This small molecule binds to this protein.
Small molecule (SMILES): CC(=O)N[C@@H](CCCNC(=O)CP(=O)(O)O)C(=O)O

Binding-site contacts:
Ligand atom C3 contacts residue LEU315 of chain 2.A at 3.6 Å (hydrophobic).
Ligand atom C1 contacts residue TRP97 of chain 3.A at 3.6 Å (hydrophobic).
Ligand atom C2 contacts residue GLU112 of chain 3.A at 3.4 Å.
Ligand atom CD contacts residue LEU315 of chain 2.A at 3.6 Å (hydrophobic).
Ligand atom O3P contacts residue MET70 of chain 2.A at 2.9 Å (h-bond).
Ligand atom C3 contacts residue ARG342 of chain 2.A at 3.7 Å.
Ligand atom O2P contacts residue ARG132 of chain 2.A at 3.4 Å (salt-bridge).
Ligand atom P contacts residue TRP97 of chain 3.A at 3.7 Å.
Ligand atom CD contacts residue CYS314 of chain 2.A at 3.7 Å (hydrophobic).
Ligand atom O2 contacts residue HIS168 of chain 2.A at 2.8 Å (h-bond).
Ligand atom O2 contacts residue ARG132 of chain 2.A at 2.9 Å (salt-bridge).
Ligand atom O1 contacts residue TRP97 of chain 3.A at 3.4 Å.
Ligand atom O2P contacts residue ARG71 of chain 2.A at 3.5 Å (salt-bridge).
Ligand atom O contacts residue ASN205 of chain 2.A at 3.6 Å.
Ligand atom O1P contacts residue TRP97 of chain 3.A at 2.7 Å (h-bond).
Ligand atom O1P contacts residue SER69 of chain 2.A at 3.8 Å.
Ligand atom C contacts residue LYS272 of chain 2.A at 3.7 Å.
Ligand atom N2 contacts residue LEU315 of chain 2.A at 2.7 Å (h-bond).
Ligand atom O1P contacts residue ARG132 of chain 2.A at 2.5 Å (salt-bridge).
Ligand atom C3 contacts residue HIS168 of chain 2.A at 3.8 Å.
Ligand atom O3P contacts residue ARG71 of chain 2.A at 2.8 Å (salt-bridge).
Ligand atom CD contacts residue HIS168 of chain 2.A at 3.6 Å.
Ligand atom O2P contacts residue THR72 of chain 2.A at 2.5 Å (h-bond).
Ligand atom C4 contacts residue ARG71 of chain 2.A at 3.2 Å.
Ligand atom C4 contacts residue LEU315 of chain 2.A at 3.5 Å (hydrophobic).
Ligand atom O3P contacts residue TRP97 of chain 3.A at 3.4 Å (h-bond).
Ligand atom CG contacts residue GLU164 of chain 2.A at 2.7 Å.
Ligand atom O2 contacts residue THR72 of chain 2.A at 3.2 Å (h-bond).
Ligand atom P contacts residue MET70 of chain 2.A at 3.7 Å.
Ligand atom C contacts residue GLU164 of chain 2.A at 3.7 Å.
Ligand atom P contacts residue ARG71 of chain 2.A at 3.6 Å.
Ligand atom OXT contacts residue LYS272 of chain 2.A at 2.8 Å (salt-bridge).
Ligand atom O2P contacts residue SER69 of chain 2.A at 2.8 Å (h-bond).
Ligand atom O2P contacts residue MET70 of chain 2.A at 3.6 Å.
Ligand atom O contacts residue GLU164 of chain 2.A at 2.5 Å (salt-bridge).
Ligand atom O1 contacts residue PHE134 of chain 2.A at 3.8 Å.
Ligand atom O2 contacts residue ARG342 of chain 2.A at 3.1 Å (salt-bridge).
Ligand atom CD contacts residue GLU164 of chain 2.A at 3.4 Å.
Ligand atom CD contacts residue VAL208 of chain 2.A at 3.8 Å (hydrophobic).
Ligand atom P contacts residue ARG132 of chain 2.A at 3.5 Å.

Sequence of chain 2.A:
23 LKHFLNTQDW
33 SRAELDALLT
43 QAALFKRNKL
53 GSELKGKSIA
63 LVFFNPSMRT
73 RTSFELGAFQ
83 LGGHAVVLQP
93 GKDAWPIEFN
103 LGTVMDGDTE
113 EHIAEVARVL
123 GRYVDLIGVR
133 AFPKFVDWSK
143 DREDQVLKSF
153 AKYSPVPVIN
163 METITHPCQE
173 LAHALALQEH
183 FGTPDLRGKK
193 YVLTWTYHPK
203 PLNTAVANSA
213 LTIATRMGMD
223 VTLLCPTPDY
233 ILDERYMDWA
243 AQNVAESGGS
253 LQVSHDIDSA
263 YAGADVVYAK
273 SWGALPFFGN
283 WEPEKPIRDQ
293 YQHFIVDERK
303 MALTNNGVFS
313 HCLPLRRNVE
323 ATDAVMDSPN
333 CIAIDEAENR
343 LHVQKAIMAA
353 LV

Sequence of chain 3.A:
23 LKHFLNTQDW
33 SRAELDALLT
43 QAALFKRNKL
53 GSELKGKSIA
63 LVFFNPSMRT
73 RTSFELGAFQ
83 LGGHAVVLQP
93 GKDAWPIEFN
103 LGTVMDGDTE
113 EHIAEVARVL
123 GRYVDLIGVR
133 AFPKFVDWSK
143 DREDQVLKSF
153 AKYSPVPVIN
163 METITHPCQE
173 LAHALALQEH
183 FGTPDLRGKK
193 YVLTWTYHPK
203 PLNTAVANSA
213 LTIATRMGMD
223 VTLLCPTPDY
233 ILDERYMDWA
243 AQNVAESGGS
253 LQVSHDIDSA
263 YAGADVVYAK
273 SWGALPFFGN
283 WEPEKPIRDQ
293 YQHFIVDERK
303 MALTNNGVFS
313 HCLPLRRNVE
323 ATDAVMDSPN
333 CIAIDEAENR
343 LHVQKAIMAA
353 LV